This small molecule binds to this protein.
Small molecule (SMILES): Nc1ncnc2c1ncn2[C@@H]1O[C@H](CO[P](=O)(O)O[P](=O)(O)NP(=O)(O)O)[C@@H](O)[C@H]1O

Binding-site contacts:
Ligand atom PB contacts residue ARG721 of chain 1.G at 3.6 Å.
Ligand atom C2 contacts residue ANP1 of chain 1.HA at 3.8 Å.
Ligand atom O1A contacts residue HIS706 of chain 1.G at 3.3 Å (h-bond).
Ligand atom C8 contacts residue TYR710 of chain 1.H at 3.4 Å (hydrophobic).
Ligand atom N1 contacts residue TYR710 of chain 1.H at 3.7 Å.
Ligand atom C4 contacts residue HIS706 of chain 1.G at 3.5 Å.
Ligand atom O3A contacts residue VAL720 of chain 1.G at 3.5 Å (h-bond).
Ligand atom O4' contacts residue HIS706 of chain 1.G at 3.1 Å.
Ligand atom PA contacts residue HIS706 of chain 1.G at 3.2 Å.
Ligand atom O2' contacts residue TYR710 of chain 1.H at 3.3 Å.
Ligand atom O1A contacts residue LEU718 of chain 1.G at 3.5 Å (h-bond).
Ligand atom O2A contacts residue VAL720 of chain 1.G at 2.8 Å (h-bond).
Ligand atom C1' contacts residue HIS706 of chain 1.G at 3.5 Å.
Ligand atom O2A contacts residue HIS719 of chain 1.G at 3.8 Å.
Ligand atom N6 contacts residue ANP1 of chain 1.HA at 3.6 Å.
Ligand atom O3A contacts residue HIS719 of chain 1.G at 3.6 Å.
Ligand atom O1B contacts residue ARG753 of chain 1.G at 3.2 Å (salt-bridge).
Ligand atom N7 contacts residue TYR710 of chain 1.H at 3.2 Å.
Ligand atom N6 contacts residue HIS715 of chain 1.G at 3.7 Å.
Ligand atom N7 contacts residue HIS706 of chain 1.G at 3.6 Å.
Ligand atom O2B contacts residue ARG721 of chain 1.G at 2.7 Å (salt-bridge).
Ligand atom O2B contacts residue ARG753 of chain 1.G at 2.6 Å (salt-bridge).
Ligand atom O3A contacts residue ARG721 of chain 1.G at 3.1 Å (salt-bridge).
Ligand atom N3 contacts residue HIS706 of chain 1.G at 3.6 Å.
Ligand atom PA contacts residue VAL720 of chain 1.G at 3.8 Å.
Ligand atom PB contacts residue ARG753 of chain 1.G at 3.5 Å.
Ligand atom O3G contacts residue ARG753 of chain 1.G at 3.8 Å.
Ligand atom C2' contacts residue TYR710 of chain 1.H at 3.3 Å (hydrophobic).
Ligand atom N1 contacts residue ANP1 of chain 1.HA at 3.0 Å (h-bond).
Ligand atom N9 contacts residue HIS706 of chain 1.G at 3.3 Å.
Ligand atom C2 contacts residue HIS706 of chain 1.G at 3.7 Å.
Ligand atom C5 contacts residue HIS706 of chain 1.G at 3.7 Å.
Ligand atom O1B contacts residue HIS719 of chain 1.G at 3.0 Å (h-bond).
Ligand atom O2G contacts residue ARG711 of chain 1.H at 2.6 Å (salt-bridge).
Ligand atom C5 contacts residue TYR710 of chain 1.H at 3.4 Å (hydrophobic).
Ligand atom C6 contacts residue TYR710 of chain 1.H at 3.5 Å (hydrophobic).
Ligand atom O2G contacts residue TYR710 of chain 1.H at 3.7 Å.
Ligand atom C8 contacts residue HIS706 of chain 1.G at 3.3 Å.
Ligand atom N6 contacts residue TYR710 of chain 1.H at 3.7 Å.
Ligand atom O2A contacts residue HIS706 of chain 1.G at 2.4 Å (h-bond).

Sequence of chain 1.G:
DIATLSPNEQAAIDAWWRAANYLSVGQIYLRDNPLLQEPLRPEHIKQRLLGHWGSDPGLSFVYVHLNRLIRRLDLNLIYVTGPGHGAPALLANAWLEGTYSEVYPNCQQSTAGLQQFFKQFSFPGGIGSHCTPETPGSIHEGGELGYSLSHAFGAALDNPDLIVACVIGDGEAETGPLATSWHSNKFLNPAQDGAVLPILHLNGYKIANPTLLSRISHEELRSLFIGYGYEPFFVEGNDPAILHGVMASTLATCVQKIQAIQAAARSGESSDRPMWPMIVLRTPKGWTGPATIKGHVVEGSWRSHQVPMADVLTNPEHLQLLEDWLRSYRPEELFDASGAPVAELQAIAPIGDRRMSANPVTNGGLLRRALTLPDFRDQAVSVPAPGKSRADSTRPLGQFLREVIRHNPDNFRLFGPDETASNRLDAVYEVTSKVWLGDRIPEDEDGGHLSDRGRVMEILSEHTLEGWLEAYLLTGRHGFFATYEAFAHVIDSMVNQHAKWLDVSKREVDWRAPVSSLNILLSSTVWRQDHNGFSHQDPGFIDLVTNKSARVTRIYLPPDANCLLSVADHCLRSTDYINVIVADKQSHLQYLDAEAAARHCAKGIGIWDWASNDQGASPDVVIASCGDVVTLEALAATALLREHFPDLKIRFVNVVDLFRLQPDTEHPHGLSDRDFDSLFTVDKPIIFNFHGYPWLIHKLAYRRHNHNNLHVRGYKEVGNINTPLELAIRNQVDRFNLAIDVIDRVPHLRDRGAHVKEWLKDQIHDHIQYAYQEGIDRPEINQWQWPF

Sequence of chain 1.I:
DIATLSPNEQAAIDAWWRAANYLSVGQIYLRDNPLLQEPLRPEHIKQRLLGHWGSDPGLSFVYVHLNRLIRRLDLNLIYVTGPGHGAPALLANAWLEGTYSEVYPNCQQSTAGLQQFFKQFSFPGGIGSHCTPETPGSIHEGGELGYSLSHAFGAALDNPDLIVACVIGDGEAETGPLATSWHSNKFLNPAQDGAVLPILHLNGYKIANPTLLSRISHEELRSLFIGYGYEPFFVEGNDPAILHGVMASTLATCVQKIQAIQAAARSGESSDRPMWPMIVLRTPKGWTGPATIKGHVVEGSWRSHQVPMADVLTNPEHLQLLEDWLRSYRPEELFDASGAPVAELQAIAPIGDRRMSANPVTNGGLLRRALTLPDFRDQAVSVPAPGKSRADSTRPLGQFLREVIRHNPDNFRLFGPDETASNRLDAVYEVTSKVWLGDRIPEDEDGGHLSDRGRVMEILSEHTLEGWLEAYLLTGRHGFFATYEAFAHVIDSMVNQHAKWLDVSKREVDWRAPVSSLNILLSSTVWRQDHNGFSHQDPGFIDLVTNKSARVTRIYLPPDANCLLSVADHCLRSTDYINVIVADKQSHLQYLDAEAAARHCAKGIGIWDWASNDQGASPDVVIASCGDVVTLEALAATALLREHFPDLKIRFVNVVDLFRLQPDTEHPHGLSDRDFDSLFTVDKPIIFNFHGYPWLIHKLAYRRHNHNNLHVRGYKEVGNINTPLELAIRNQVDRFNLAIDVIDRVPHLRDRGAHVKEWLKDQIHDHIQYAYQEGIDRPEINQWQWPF

Sequence of chain 1.H:
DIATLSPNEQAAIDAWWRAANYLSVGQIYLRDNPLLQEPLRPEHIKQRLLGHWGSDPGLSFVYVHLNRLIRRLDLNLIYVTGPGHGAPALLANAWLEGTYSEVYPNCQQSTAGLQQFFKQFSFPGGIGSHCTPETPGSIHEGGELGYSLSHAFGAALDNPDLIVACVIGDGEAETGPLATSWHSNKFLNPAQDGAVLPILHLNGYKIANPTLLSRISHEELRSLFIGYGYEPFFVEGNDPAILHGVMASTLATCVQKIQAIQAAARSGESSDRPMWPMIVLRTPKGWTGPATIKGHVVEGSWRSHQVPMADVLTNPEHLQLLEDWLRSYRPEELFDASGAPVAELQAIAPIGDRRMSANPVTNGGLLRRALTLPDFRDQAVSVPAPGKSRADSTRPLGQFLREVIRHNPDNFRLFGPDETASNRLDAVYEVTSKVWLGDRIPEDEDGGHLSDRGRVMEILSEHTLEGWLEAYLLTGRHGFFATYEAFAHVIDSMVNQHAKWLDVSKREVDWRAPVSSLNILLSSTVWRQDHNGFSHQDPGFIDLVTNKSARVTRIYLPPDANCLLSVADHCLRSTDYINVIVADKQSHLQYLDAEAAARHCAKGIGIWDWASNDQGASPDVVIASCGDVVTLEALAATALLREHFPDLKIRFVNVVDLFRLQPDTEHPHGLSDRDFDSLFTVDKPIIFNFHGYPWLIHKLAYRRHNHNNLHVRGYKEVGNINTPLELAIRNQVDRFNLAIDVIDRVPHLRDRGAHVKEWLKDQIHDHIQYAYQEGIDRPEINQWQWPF